The protein below binds the small molecule below.
Small molecule (SMILES): CC(=O)N[C@@H]1[C@@H](O)[C@H](O)[C@@H](CO)O[C@H]1O

Sequence of chain 1.D:
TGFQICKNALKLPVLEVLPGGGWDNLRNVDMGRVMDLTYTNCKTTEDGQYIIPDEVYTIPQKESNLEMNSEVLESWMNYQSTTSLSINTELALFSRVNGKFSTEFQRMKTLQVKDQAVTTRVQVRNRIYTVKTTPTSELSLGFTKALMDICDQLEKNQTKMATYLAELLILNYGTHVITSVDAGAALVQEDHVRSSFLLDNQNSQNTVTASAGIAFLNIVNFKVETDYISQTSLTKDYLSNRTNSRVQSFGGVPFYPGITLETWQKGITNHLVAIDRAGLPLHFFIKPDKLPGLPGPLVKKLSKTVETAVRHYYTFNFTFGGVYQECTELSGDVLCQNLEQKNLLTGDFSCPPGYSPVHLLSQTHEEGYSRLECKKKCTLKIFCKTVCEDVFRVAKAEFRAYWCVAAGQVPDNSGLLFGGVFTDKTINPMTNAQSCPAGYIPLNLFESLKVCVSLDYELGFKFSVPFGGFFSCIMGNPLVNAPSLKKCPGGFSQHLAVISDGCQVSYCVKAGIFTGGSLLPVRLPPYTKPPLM

Binding-site contacts:
Ligand atom C2 contacts residue ASN253 of chain 1.D at 2.5 Å.
Ligand atom C7 contacts residue ASN253 of chain 1.D at 3.4 Å.
Ligand atom C3 contacts residue ASN253 of chain 1.D at 3.8 Å.
Ligand atom C3 contacts residue SER207 of chain 1.D at 4.2 Å.
Ligand atom O5 contacts residue LEU251 of chain 1.D at 4.3 Å.
Ligand atom O7 contacts residue ASN253 of chain 1.D at 3.5 Å (h-bond).
Ligand atom C6 contacts residue LEU251 of chain 1.D at 3.9 Å (hydrophobic).
Ligand atom C4 contacts residue ASN253 of chain 1.D at 4.2 Å.
Ligand atom C2 contacts residue SER207 of chain 1.D at 3.3 Å.
Ligand atom C1 contacts residue SER207 of chain 1.D at 4.2 Å.
Ligand atom C8 contacts residue ASN253 of chain 1.D at 4.4 Å.
Ligand atom N2 contacts residue SER207 of chain 1.D at 3.7 Å.
Ligand atom C5 contacts residue ASN253 of chain 1.D at 3.7 Å.
Ligand atom C8 contacts residue VAL205 of chain 1.D at 3.8 Å (hydrophobic).
Ligand atom N2 contacts residue ASN253 of chain 1.D at 2.8 Å (h-bond).
Ligand atom C7 contacts residue VAL205 of chain 1.D at 4.5 Å (hydrophobic).
Ligand atom C8 contacts residue THR255 of chain 1.D at 3.7 Å.
Ligand atom O5 contacts residue SER207 of chain 1.D at 4.5 Å.
Ligand atom O3 contacts residue SER207 of chain 1.D at 4.0 Å.
Ligand atom O5 contacts residue ASN253 of chain 1.D at 2.4 Å (h-bond).
Ligand atom O3 contacts residue GLN128 of chain 1.D at 4.5 Å.
Ligand atom C1 contacts residue ASN253 of chain 1.D at 1.4 Å.
Ligand atom N2 contacts residue VAL205 of chain 1.D at 4.0 Å.